Sequence of chain 13.C:
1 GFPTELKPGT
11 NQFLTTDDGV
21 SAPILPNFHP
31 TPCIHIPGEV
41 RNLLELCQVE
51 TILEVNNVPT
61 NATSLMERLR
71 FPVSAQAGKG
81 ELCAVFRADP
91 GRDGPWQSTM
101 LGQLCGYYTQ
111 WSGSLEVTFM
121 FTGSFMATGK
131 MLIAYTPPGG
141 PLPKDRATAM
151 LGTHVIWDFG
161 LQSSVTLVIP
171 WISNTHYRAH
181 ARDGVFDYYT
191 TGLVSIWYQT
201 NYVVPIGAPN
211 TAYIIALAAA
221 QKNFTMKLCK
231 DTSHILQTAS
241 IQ

Sequence of chain 12.A:
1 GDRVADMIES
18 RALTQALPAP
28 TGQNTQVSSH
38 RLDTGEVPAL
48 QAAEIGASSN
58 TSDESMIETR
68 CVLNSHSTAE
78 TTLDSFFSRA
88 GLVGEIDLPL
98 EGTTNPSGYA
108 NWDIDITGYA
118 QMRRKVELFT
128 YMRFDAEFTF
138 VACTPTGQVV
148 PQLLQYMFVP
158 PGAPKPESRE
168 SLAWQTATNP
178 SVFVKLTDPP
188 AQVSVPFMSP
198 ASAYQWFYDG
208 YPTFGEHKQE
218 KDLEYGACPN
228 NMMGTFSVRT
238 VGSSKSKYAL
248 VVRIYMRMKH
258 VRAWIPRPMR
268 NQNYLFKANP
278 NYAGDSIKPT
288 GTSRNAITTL

A protein and the small-molecule ligand that binds it are described below.
Small molecule (SMILES): CCO/N=C/c1ccc(OCC[C@@H](C)CCN2CCN(c3ccnc(N)c3)C2=O)cc1

Binding-site contacts:
Ligand atom CAR contacts residue TYR201 of chain 12.A at 3.2 Å (hydrophobic).
Ligand atom NBE contacts residue TRP203 of chain 12.A at 3.8 Å.
Ligand atom CAI contacts residue PHE155 of chain 12.A at 3.1 Å (hydrophobic).
Ligand atom CAF contacts residue ASN228 of chain 12.A at 3.8 Å.
Ligand atom CAA contacts residue PRO177 of chain 12.A at 3.5 Å (hydrophobic).
Ligand atom CAQ contacts residue ILE113 of chain 12.A at 3.9 Å (hydrophobic).
Ligand atom CAF contacts residue TRP203 of chain 12.A at 3.7 Å (hydrophobic).
Ligand atom CBA contacts residue ILE111 of chain 12.A at 3.7 Å (hydrophobic).
Ligand atom NAT contacts residue PHE155 of chain 12.A at 3.6 Å.
Ligand atom CAE contacts residue PHE137 of chain 12.A at 3.9 Å (hydrophobic).
Ligand atom NAC contacts residue THR114 of chain 12.A at 3.1 Å (h-bond).
Ligand atom CAL contacts residue THR114 of chain 12.A at 3.8 Å.
Ligand atom OAV contacts residue VAL190 of chain 12.A at 3.9 Å.
Ligand atom CAB contacts residue PHE135 of chain 12.A at 3.8 Å (hydrophobic).
Ligand atom CAK contacts residue PHE155 of chain 12.A at 2.9 Å (hydrophobic).
Ligand atom OAW contacts residue ILE111 of chain 12.A at 3.2 Å.
Ligand atom CAZ contacts residue VAL192 of chain 12.A at 3.6 Å (hydrophobic).
Ligand atom CAN contacts residue PHE135 of chain 12.A at 3.4 Å (hydrophobic).
Ligand atom CAM contacts residue PHE155 of chain 12.A at 3.8 Å (hydrophobic).
Ligand atom CAA contacts residue SER178 of chain 12.A at 3.5 Å.
Ligand atom OAD contacts residue ILE113 of chain 12.A at 3.1 Å (h-bond).
Ligand atom CAG contacts residue GLN202 of chain 12.A at 3.5 Å.
Ligand atom CAJ contacts residue VAL192 of chain 12.A at 3.7 Å (hydrophobic).
Ligand atom CAS contacts residue ASN228 of chain 12.A at 3.8 Å.
Ligand atom CAB contacts residue PHE131 of chain 12.A at 3.8 Å (hydrophobic).
Ligand atom OAD contacts residue ASP112 of chain 12.A at 3.4 Å.
Ligand atom CAS contacts residue TYR201 of chain 12.A at 3.7 Å (hydrophobic).
Ligand atom CAA contacts residue TYR153 of chain 12.A at 3.9 Å (hydrophobic).
Ligand atom OAW contacts residue MET195 of chain 12.A at 3.5 Å.
Ligand atom CAR contacts residue ASN228 of chain 12.A at 3.7 Å.
Ligand atom CAY contacts residue THR114 of chain 12.A at 3.8 Å.
Ligand atom CBB contacts residue ASN228 of chain 12.A at 3.7 Å.
Ligand atom CAA contacts residue VAL179 of chain 12.A at 3.1 Å (hydrophobic).
Ligand atom CAH contacts residue VAL192 of chain 12.A at 3.5 Å (hydrophobic).
Ligand atom CAM contacts residue PRO177 of chain 12.A at 3.6 Å (hydrophobic).
Ligand atom NAC contacts residue ALA275 of chain 12.A at 3.5 Å.
Ligand atom CAH contacts residue PHE135 of chain 12.A at 3.4 Å (hydrophobic).
Ligand atom CAF contacts residue GLN202 of chain 12.A at 3.5 Å.
Ligand atom CAG contacts residue ASN228 of chain 12.A at 3.3 Å.
Ligand atom CAJ contacts residue PHE135 of chain 12.A at 3.1 Å (hydrophobic).

Sequence of chain 12.C:
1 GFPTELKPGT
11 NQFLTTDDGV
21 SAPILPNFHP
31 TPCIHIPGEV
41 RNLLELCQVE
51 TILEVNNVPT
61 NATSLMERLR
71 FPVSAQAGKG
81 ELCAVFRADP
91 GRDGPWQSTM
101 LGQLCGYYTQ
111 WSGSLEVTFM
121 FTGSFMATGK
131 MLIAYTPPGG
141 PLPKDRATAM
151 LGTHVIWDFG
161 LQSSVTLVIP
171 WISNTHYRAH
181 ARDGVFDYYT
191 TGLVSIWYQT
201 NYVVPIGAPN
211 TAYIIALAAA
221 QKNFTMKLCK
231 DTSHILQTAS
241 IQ